Binding-site contacts:
Ligand atom CAE contacts residue ALA328 of chain 1.B at 3.9 Å (hydrophobic).
Ligand atom CBB contacts residue LEU324 of chain 1.B at 3.5 Å (hydrophobic).
Ligand atom CAR contacts residue LEU332 of chain 1.B at 3.8 Å (hydrophobic).
Ligand atom CAD contacts residue PHE329 of chain 1.B at 4.4 Å (hydrophobic).
Ligand atom CAV contacts residue PHE329 of chain 1.B at 4.5 Å (hydrophobic).
Ligand atom CAT contacts residue LEU332 of chain 1.B at 4.3 Å (hydrophobic).
Ligand atom OAW contacts residue PHE296 of chain 1.B at 4.5 Å.
Ligand atom CAD contacts residue LEU332 of chain 1.B at 3.7 Å (hydrophobic).

The small molecule below binds the protein below.
Small molecule (SMILES): CC(C)CCC[C@@H](C)[C@H]1CC[C@H]2[C@@H]3CC=C4C[C@@H](OC(=O)CCC(=O)O)CC[C@]4(C)[C@H]3CC[C@]12C

Sequence of chain 1.B:
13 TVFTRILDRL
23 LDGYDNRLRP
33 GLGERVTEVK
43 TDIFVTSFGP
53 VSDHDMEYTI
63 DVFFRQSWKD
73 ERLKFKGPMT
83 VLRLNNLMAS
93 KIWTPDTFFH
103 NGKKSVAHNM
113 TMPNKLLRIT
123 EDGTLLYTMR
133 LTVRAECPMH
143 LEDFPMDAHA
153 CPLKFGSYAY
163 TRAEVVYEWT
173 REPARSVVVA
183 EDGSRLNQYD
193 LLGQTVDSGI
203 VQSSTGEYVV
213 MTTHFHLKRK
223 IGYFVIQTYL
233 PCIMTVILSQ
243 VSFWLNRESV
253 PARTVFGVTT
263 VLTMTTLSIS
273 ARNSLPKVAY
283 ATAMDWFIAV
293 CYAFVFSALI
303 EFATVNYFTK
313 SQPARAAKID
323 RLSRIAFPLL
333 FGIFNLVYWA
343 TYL